Sequence of chain 1.I:
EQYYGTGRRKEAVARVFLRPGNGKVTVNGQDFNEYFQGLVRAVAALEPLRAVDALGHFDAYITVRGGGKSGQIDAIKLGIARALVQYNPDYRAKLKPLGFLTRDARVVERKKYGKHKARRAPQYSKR

Binding-site contacts:
Ligand atom O62 contacts residue MG1 of chain 1.PL at 3.2 Å.
Ligand atom C34 contacts residue ASP58 of chain 1.J at 4.4 Å.
Ligand atom O34 contacts residue ASP58 of chain 1.J at 3.4 Å (salt-bridge).
Ligand atom O44 contacts residue TYR114 of chain 1.I at 4.5 Å.
Ligand atom O44 contacts residue SER59 of chain 1.J at 3.4 Å.
Ligand atom C44 contacts residue SER59 of chain 1.J at 3.9 Å.
Ligand atom O44 contacts residue ARG51 of chain 1.J at 3.7 Å.
Ligand atom O44 contacts residue ASP58 of chain 1.J at 4.5 Å.
Ligand atom C54 contacts residue TYR114 of chain 1.I at 3.8 Å (hydrophobic).
Ligand atom O34 contacts residue SER59 of chain 1.J at 3.9 Å.
Ligand atom C44 contacts residue TYR114 of chain 1.I at 4.0 Å (hydrophobic).
Ligand atom O23 contacts residue MG1 of chain 1.PL at 3.9 Å.
Ligand atom C44 contacts residue ASP58 of chain 1.J at 4.2 Å.
Ligand atom C64 contacts residue ARG51 of chain 1.J at 4.0 Å.

Sequence of chain 1.J:
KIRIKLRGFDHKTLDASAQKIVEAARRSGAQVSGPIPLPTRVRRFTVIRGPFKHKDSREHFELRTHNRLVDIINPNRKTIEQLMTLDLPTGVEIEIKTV

A small-molecule ligand and the protein it binds are described below.
Small molecule (SMILES): NC[C@@H]1O[C@H](O[C@H]2[C@@H](O)[C@H](O[C@@H]3[C@@H](O)[C@H](N)C[C@H](N)[C@H]3O[C@H]3O[C@H](CO)[C@@H](O)[C@H](O)[C@H]3N)O[C@@H]2CO)[C@H](N)[C@@H](O)[C@@H]1O